Binding-site contacts:
Ligand atom NAY contacts residue ASN538 of chain 1.B at 3.2 Å (h-bond).
Ligand atom NAW contacts residue SER484 of chain 1.B at 2.9 Å (h-bond).
Ligand atom NAX contacts residue LEU533 of chain 1.B at 4.0 Å.
Ligand atom NAY contacts residue ARG480 of chain 1.B at 3.9 Å.
Ligand atom NAZ contacts residue ARG480 of chain 1.B at 3.2 Å (salt-bridge).
Ligand atom CAH contacts residue LYS483 of chain 1.B at 3.3 Å.
Ligand atom NAU contacts residue LEU533 of chain 1.B at 3.5 Å (h-bond).
Ligand atom CAH contacts residue THR487 of chain 1.B at 3.1 Å.
Ligand atom NAJ contacts residue LYS483 of chain 1.B at 3.1 Å (salt-bridge).
Ligand atom OAC contacts residue LYS483 of chain 1.B at 3.4 Å.
Ligand atom CAI contacts residue THR487 of chain 1.B at 3.8 Å.
Ligand atom NAW contacts residue LEU533 of chain 1.B at 3.1 Å (h-bond).
Ligand atom CBE contacts residue THR487 of chain 1.B at 3.7 Å.
Ligand atom CAV contacts residue SER484 of chain 1.B at 3.3 Å.
Ligand atom NAW contacts residue LEU481 of chain 1.B at 3.9 Å.
Ligand atom CAI contacts residue LYS483 of chain 1.B at 3.3 Å.
Ligand atom CAK contacts residue LYS483 of chain 1.B at 3.4 Å.
Ligand atom CAK contacts residue THR487 of chain 1.B at 3.3 Å.
Ligand atom CAG contacts residue LEU486 of chain 1.B at 3.4 Å (hydrophobic).
Ligand atom CAP contacts residue LYS483 of chain 1.B at 3.9 Å.
Ligand atom NAX contacts residue ASN538 of chain 1.B at 3.1 Å (h-bond).
Ligand atom CAS contacts residue LEU533 of chain 1.B at 3.9 Å (hydrophobic).
Ligand atom CBO contacts residue LYS483 of chain 1.B at 3.6 Å.
Ligand atom CBA contacts residue LYS483 of chain 1.B at 3.5 Å.
Ligand atom CAQ contacts residue SER484 of chain 1.B at 3.6 Å.
Ligand atom OAL contacts residue THR487 of chain 1.B at 2.7 Å (h-bond).
Ligand atom OAL contacts residue LYS483 of chain 1.B at 3.7 Å.
Ligand atom CAS contacts residue ARG480 of chain 1.B at 3.9 Å.
Ligand atom NAU contacts residue SER484 of chain 1.B at 2.8 Å (h-bond).
Ligand atom OAT contacts residue LEU537 of chain 1.B at 3.2 Å (h-bond).
Ligand atom CAR contacts residue LYS483 of chain 1.B at 3.9 Å.
Ligand atom CBD contacts residue THR487 of chain 1.B at 3.6 Å.
Ligand atom NAW contacts residue ARG480 of chain 1.B at 3.5 Å (salt-bridge).
Ligand atom NAJ contacts residue THR487 of chain 1.B at 3.8 Å.
Ligand atom CBB contacts residue LYS483 of chain 1.B at 3.7 Å.
Ligand atom CAV contacts residue ARG480 of chain 1.B at 3.0 Å.
Ligand atom CAS contacts residue SER484 of chain 1.B at 3.8 Å.
Ligand atom CAV contacts residue LEU533 of chain 1.B at 3.4 Å (hydrophobic).
Ligand atom NAU contacts residue ARG480 of chain 1.B at 3.0 Å (salt-bridge).
Ligand atom NAX contacts residue LEU481 of chain 1.B at 3.7 Å.

Sequence of chain 1.B:
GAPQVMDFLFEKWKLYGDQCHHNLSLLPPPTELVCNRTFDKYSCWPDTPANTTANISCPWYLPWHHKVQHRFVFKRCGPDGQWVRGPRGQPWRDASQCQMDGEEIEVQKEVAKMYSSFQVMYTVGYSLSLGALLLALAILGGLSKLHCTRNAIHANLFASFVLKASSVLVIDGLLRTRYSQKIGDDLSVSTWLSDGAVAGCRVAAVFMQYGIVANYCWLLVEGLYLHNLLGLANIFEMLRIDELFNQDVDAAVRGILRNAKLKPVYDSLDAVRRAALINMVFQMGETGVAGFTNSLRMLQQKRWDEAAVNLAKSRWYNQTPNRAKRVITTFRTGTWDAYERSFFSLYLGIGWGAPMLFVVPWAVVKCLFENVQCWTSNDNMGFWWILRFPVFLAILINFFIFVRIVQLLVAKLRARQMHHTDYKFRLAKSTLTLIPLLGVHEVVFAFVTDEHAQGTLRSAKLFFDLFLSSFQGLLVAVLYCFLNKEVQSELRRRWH

A small-molecule ligand and the protein it binds are described below.
Small molecule (SMILES): CS(=O)(=O)c1cccc(NC(=O)N(Cc2ccc(C(=O)Nc3nnn[nH]3)cc2)c2ccc(C3CCCCC3)cc2)c1